Binding-site contacts:
Ligand atom C6 contacts residue GLY156 of chain 4.A at 4.0 Å.
Ligand atom C2 contacts residue ASN153 of chain 4.A at 2.6 Å.
Ligand atom O6 contacts residue HIS149 of chain 4.A at 3.2 Å.
Ligand atom O6 contacts residue HIS158 of chain 4.A at 4.2 Å.
Ligand atom C6 contacts residue HIS149 of chain 4.A at 4.3 Å.
Ligand atom N2 contacts residue ASN153 of chain 4.A at 3.1 Å (h-bond).
Ligand atom C1 contacts residue THR155 of chain 4.A at 3.3 Å.
Ligand atom C5 contacts residue ASN153 of chain 4.A at 3.6 Å.
Ligand atom O5 contacts residue HIS158 of chain 4.A at 3.4 Å.
Ligand atom C6 contacts residue HIS158 of chain 4.A at 4.2 Å.
Ligand atom C8 contacts residue ASN153 of chain 4.A at 4.4 Å.
Ligand atom C3 contacts residue ASN153 of chain 4.A at 3.9 Å.
Ligand atom C2 contacts residue HIS149 of chain 4.A at 3.5 Å.
Ligand atom C5 contacts residue HIS149 of chain 4.A at 3.6 Å.
Ligand atom O7 contacts residue HIS149 of chain 4.A at 3.3 Å.
Ligand atom O5 contacts residue HIS149 of chain 4.A at 3.6 Å.
Ligand atom O5 contacts residue GLY156 of chain 4.A at 4.2 Å.
Ligand atom C5 contacts residue HIS158 of chain 4.A at 4.4 Å.
Ligand atom C1 contacts residue HIS158 of chain 4.A at 4.1 Å.
Ligand atom O5 contacts residue THR155 of chain 4.A at 3.4 Å (h-bond).
Ligand atom C4 contacts residue ASN153 of chain 4.A at 4.2 Å.
Ligand atom C7 contacts residue ASN153 of chain 4.A at 4.1 Å.
Ligand atom C4 contacts residue HIS149 of chain 4.A at 3.4 Å.
Ligand atom N2 contacts residue HIS149 of chain 4.A at 4.3 Å.
Ligand atom C1 contacts residue HIS149 of chain 4.A at 3.5 Å.
Ligand atom O3 contacts residue HIS149 of chain 4.A at 4.0 Å.
Ligand atom O4 contacts residue HIS149 of chain 4.A at 4.3 Å.
Ligand atom C7 contacts residue HIS149 of chain 4.A at 4.3 Å.
Ligand atom C1 contacts residue ASN153 of chain 4.A at 1.4 Å.
Ligand atom C5 contacts residue GLY156 of chain 4.A at 4.3 Å.
Ligand atom C3 contacts residue HIS149 of chain 4.A at 4.0 Å.
Ligand atom C5 contacts residue THR155 of chain 4.A at 4.0 Å.
Ligand atom O5 contacts residue ASN153 of chain 4.A at 2.2 Å (h-bond).

Sequence of chain 4.A:
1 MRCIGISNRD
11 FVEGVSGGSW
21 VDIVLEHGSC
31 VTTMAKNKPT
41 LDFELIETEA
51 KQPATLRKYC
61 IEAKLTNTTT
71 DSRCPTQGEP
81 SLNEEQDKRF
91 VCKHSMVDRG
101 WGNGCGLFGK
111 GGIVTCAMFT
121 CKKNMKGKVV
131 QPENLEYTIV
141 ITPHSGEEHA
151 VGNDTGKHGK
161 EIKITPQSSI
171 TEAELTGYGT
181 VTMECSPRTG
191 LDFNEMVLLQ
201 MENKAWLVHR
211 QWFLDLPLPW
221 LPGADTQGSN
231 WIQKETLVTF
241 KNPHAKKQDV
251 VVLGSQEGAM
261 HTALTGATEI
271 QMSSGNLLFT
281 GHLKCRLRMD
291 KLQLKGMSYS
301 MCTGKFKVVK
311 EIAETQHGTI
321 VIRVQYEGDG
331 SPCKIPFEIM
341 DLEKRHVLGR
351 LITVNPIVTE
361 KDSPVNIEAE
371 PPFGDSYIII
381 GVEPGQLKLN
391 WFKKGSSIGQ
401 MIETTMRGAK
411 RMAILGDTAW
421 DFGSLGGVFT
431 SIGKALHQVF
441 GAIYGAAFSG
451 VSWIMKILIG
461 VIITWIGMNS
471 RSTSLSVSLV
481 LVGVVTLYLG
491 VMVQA

A small-molecule ligand and the protein it binds are described below.
Small molecule (SMILES): CC(=O)N[C@H]1[C@H](O[C@H]2[C@H](O)[C@@H](NC(C)=O)CO[C@@H]2CO)O[C@H](CO)[C@@H](O)[C@@H]1O